Binding-site contacts:
Ligand atom C1 contacts residue THR64 of chain 1.A at 3.8 Å.
Ligand atom O2 contacts residue PRO9 of chain 1.A at 3.0 Å (h-bond).
Ligand atom C3 contacts residue ASN62 of chain 1.A at 3.8 Å.
Ligand atom C2 contacts residue PRO9 of chain 1.A at 3.5 Å (hydrophobic).
Ligand atom C2 contacts residue PHE6 of chain 1.A at 3.7 Å (hydrophobic).
Ligand atom C2 contacts residue ASP30 of chain 1.A at 3.6 Å.
Ligand atom O6 contacts residue PHE8 of chain 1.A at 3.4 Å.
Ligand atom C6 contacts residue PHE8 of chain 1.A at 3.5 Å (hydrophobic).
Ligand atom C4 contacts residue MAN7 of chain 2.B at 3.7 Å.
Ligand atom O5 contacts residue ASN62 of chain 1.A at 2.3 Å (h-bond).
Ligand atom O2 contacts residue GLU23 of chain 1.A at 3.3 Å (salt-bridge).
Ligand atom C5 contacts residue ASN62 of chain 1.A at 3.6 Å.
Ligand atom C7 contacts residue ASN62 of chain 1.A at 3.6 Å.
Ligand atom N2 contacts residue ASP30 of chain 1.A at 2.9 Å (salt-bridge).
Ligand atom C3 contacts residue THR25 of chain 1.A at 3.8 Å.
Ligand atom O7 contacts residue VAL29 of chain 1.A at 3.7 Å.
Ligand atom C3 contacts residue ASP30 of chain 1.A at 3.5 Å.
Ligand atom O3 contacts residue GLU23 of chain 1.A at 2.8 Å (salt-bridge).
Ligand atom O5 contacts residue PHE6 of chain 1.A at 3.8 Å.
Ligand atom C6 contacts residue GLN60 of chain 1.A at 3.5 Å.
Ligand atom O2 contacts residue PHE8 of chain 1.A at 3.8 Å.
Ligand atom C2 contacts residue THR25 of chain 1.A at 3.6 Å.
Ligand atom N2 contacts residue ASN62 of chain 1.A at 2.9 Å (h-bond).
Ligand atom O3 contacts residue ARG66 of chain 1.A at 3.2 Å (salt-bridge).
Ligand atom C3 contacts residue PHE6 of chain 1.A at 3.8 Å (hydrophobic).
Ligand atom C1 contacts residue PHE6 of chain 1.A at 3.8 Å (hydrophobic).
Ligand atom O4 contacts residue BMA3 of chain 2.B at 3.8 Å.
Ligand atom O3 contacts residue PRO10 of chain 1.A at 3.7 Å.
Ligand atom O2 contacts residue THR25 of chain 1.A at 2.8 Å (h-bond).
Ligand atom C2 contacts residue ASN62 of chain 1.A at 2.5 Å.
Ligand atom O6 contacts residue THR25 of chain 1.A at 3.6 Å.
Ligand atom O4 contacts residue MAN7 of chain 2.B at 2.6 Å (h-bond).
Ligand atom O2 contacts residue MAN7 of chain 2.B at 3.8 Å.
Ligand atom O4 contacts residue LYS11 of chain 1.A at 3.1 Å.
Ligand atom C3 contacts residue GLU23 of chain 1.A at 3.5 Å.
Ligand atom O7 contacts residue ARG66 of chain 1.A at 3.0 Å (salt-bridge).
Ligand atom C1 contacts residue ASN62 of chain 1.A at 1.4 Å.
Ligand atom C6 contacts residue THR25 of chain 1.A at 3.6 Å.
Ligand atom C5 contacts residue PHE8 of chain 1.A at 3.7 Å (hydrophobic).
Ligand atom C7 contacts residue ASP30 of chain 1.A at 3.8 Å.

Sequence of chain 1.A:
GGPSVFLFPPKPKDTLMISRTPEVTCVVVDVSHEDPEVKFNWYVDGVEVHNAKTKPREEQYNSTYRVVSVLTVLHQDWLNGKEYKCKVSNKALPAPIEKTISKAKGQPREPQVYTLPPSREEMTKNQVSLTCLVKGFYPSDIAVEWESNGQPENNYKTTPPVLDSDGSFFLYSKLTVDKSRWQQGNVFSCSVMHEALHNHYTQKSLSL

This protein binds this small molecule.
Small molecule (SMILES): CC(=O)N[C@H]1[C@H](O[C@H]2[C@H](O)[C@@H](NC(C)=O)CO[C@@H]2CO)O[C@H](CO)[C@@H](O[C@@H]2O[C@H](CO[C@H]3O[C@H](CO)[C@@H](O)[C@H](O)[C@@H]3O[C@@H]3O[C@H](CO)[C@@H](O[C@@H]4O[C@H](CO)[C@H](O)[C@H](O)[C@H]4O)[C@H](O)[C@H]3NC(C)=O)[C@@H](O)[C@H](O[C@H]3O[C@H](CO)[C@@H](O)[C@H](O)[C@@H]3O[C@@H]3O[C@H](CO)[C@@H](O)[C@H](O)[C@H]3NC(C)=O)[C@@H]2O)[C@@H]1O